Sequence of chain 1.C:
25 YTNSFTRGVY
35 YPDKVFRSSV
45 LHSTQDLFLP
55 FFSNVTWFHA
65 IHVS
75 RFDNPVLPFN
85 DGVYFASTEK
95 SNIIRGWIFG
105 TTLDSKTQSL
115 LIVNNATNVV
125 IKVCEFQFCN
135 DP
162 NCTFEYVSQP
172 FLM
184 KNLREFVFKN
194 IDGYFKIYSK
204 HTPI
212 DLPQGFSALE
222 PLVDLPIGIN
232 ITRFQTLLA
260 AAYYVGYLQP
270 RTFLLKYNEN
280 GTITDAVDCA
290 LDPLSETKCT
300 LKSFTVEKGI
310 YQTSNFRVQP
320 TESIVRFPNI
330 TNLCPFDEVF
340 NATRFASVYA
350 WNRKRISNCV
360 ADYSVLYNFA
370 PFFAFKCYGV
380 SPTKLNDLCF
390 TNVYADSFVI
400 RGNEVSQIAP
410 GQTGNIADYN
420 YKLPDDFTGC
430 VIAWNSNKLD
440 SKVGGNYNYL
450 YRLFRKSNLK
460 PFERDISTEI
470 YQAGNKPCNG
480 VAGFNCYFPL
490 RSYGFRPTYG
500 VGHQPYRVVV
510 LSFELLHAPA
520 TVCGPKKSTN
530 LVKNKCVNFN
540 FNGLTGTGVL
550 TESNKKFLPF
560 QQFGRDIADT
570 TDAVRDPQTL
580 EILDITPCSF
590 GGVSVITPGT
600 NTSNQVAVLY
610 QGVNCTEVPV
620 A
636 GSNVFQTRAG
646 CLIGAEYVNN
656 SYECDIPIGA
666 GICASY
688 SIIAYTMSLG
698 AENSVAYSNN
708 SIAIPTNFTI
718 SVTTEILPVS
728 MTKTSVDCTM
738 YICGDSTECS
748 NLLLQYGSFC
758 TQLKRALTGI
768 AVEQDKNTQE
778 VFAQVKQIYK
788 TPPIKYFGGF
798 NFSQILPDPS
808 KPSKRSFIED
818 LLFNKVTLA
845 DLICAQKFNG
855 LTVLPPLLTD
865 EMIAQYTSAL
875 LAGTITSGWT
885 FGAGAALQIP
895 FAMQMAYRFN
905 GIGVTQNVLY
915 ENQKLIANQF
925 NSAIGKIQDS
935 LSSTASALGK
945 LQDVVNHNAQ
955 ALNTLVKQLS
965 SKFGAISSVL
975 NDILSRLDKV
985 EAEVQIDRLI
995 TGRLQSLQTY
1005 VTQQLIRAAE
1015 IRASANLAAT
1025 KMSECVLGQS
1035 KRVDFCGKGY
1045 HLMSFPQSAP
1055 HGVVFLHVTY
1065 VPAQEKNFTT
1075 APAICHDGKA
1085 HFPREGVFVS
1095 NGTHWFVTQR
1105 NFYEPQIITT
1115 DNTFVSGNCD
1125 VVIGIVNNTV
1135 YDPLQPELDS

This protein binds this small molecule.
Small molecule (SMILES): CC(=O)N[C@H]1[C@H](O[C@H]2[C@H](O)[C@@H](NC(C)=O)CO[C@@H]2CO)O[C@H](CO)[C@@H](O)[C@@H]1O

Binding-site contacts:
Ligand atom C6 contacts residue LEU919 of chain 1.C at 4.3 Å (hydrophobic).
Ligand atom C4 contacts residue LEU919 of chain 1.C at 4.4 Å (hydrophobic).
Ligand atom C1 contacts residue LEU919 of chain 1.C at 4.4 Å (hydrophobic).
Ligand atom C5 contacts residue LEU919 of chain 1.C at 4.0 Å (hydrophobic).
Ligand atom C3 contacts residue LEU919 of chain 1.C at 4.4 Å (hydrophobic).
Ligand atom O5 contacts residue ASN714 of chain 1.C at 2.4 Å (h-bond).
Ligand atom O6 contacts residue GLN923 of chain 1.C at 3.2 Å (h-bond).
Ligand atom C2 contacts residue ASN714 of chain 1.C at 2.5 Å.
Ligand atom C7 contacts residue LEU919 of chain 1.C at 3.6 Å (hydrophobic).
Ligand atom C6 contacts residue GLN923 of chain 1.C at 3.7 Å.
Ligand atom O4 contacts residue LEU919 of chain 1.C at 3.8 Å.
Ligand atom C5 contacts residue ASN714 of chain 1.C at 3.7 Å.
Ligand atom C7 contacts residue GLN1068 of chain 1.C at 3.9 Å.
Ligand atom C1 contacts residue ASN714 of chain 1.C at 1.4 Å.
Ligand atom O7 contacts residue ASN714 of chain 1.C at 3.4 Å (h-bond).
Ligand atom C4 contacts residue ASN714 of chain 1.C at 4.2 Å.
Ligand atom C8 contacts residue GLN923 of chain 1.C at 4.4 Å.
Ligand atom N2 contacts residue ASN714 of chain 1.C at 2.9 Å (h-bond).
Ligand atom O7 contacts residue LEU919 of chain 1.C at 3.4 Å.
Ligand atom O5 contacts residue PHE715 of chain 1.C at 4.4 Å.
Ligand atom C7 contacts residue ASN714 of chain 1.C at 3.3 Å.
Ligand atom C5 contacts residue GLN923 of chain 1.C at 4.2 Å.
Ligand atom O7 contacts residue GLN1068 of chain 1.C at 3.0 Å (h-bond).
Ligand atom N2 contacts residue LEU919 of chain 1.C at 4.3 Å.
Ligand atom C8 contacts residue LEU919 of chain 1.C at 4.0 Å (hydrophobic).
Ligand atom O6 contacts residue PHE715 of chain 1.C at 4.2 Å.
Ligand atom C8 contacts residue ASN714 of chain 1.C at 4.5 Å.
Ligand atom C3 contacts residue ASN714 of chain 1.C at 3.8 Å.